The small molecule below binds the protein below.
Small molecule (SMILES): O=c1ccn([C@@H]2O[C@H](CO[P](=O)(O)O[C@H]3[C@@H](O)[C@H](n4ccc(=O)[nH]c4=O)O[C@@H]3CO[P](=O)(O)O[C@H]3[C@@H](O)[C@H](n4ccc(=O)[nH]c4=O)O[C@@H]3CO[P](=O)(O)O[C@H]3[C@@H](O)[C@H](n4ccc(=O)[nH]c4=O)O[C@@H]3COP(=O)=O)[C@@H](O)[C@H]2O)c(=O)[nH]1

Binding-site contacts:
Ligand atom P contacts residue ARG15 of chain 53.A at 3.1 Å.
Ligand atom O3' contacts residue ARG19 of chain 53.A at 3.6 Å (salt-bridge).
Ligand atom O5' contacts residue ARG19 of chain 53.A at 2.1 Å (salt-bridge).
Ligand atom N1 contacts residue ARG19 of chain 53.A at 3.9 Å.
Ligand atom N1 contacts residue A3 of chain 53.B at 4.3 Å.
Ligand atom O3' contacts residue ARG15 of chain 53.A at 3.1 Å (salt-bridge).
Ligand atom C1' contacts residue ARG19 of chain 53.A at 4.3 Å.
Ligand atom C5' contacts residue ARG15 of chain 53.A at 2.5 Å.
Ligand atom P contacts residue ARG19 of chain 53.A at 2.8 Å.
Ligand atom C5' contacts residue ARG19 of chain 53.A at 3.2 Å.
Ligand atom OP1 contacts residue LYS18 of chain 53.A at 3.7 Å.
Ligand atom C4 contacts residue A1 of chain 53.B at 3.4 Å.
Ligand atom C3' contacts residue ARG19 of chain 53.A at 3.4 Å.
Ligand atom C4' contacts residue ARG15 of chain 53.A at 3.3 Å.
Ligand atom OP1 contacts residue MET14 of chain 53.A at 3.8 Å.
Ligand atom O2 contacts residue A1 of chain 53.B at 2.7 Å (h-bond).
Ligand atom OP2 contacts residue ARG15 of chain 53.A at 2.5 Å.
Ligand atom O5' contacts residue ARG15 of chain 53.A at 3.6 Å.
Ligand atom C2 contacts residue A2 of chain 53.B at 3.9 Å.
Ligand atom C4 contacts residue ARG19 of chain 53.A at 3.9 Å.
Ligand atom O2 contacts residue A2 of chain 53.B at 3.7 Å.
Ligand atom OP2 contacts residue ARG19 of chain 53.A at 2.1 Å (salt-bridge).
Ligand atom O4 contacts residue A3 of chain 53.B at 2.8 Å (h-bond).
Ligand atom C2 contacts residue A3 of chain 53.B at 3.5 Å.
Ligand atom N3 contacts residue A2 of chain 53.B at 3.7 Å.
Ligand atom C4 contacts residue A3 of chain 53.B at 3.6 Å.
Ligand atom C2 contacts residue A1 of chain 53.B at 3.1 Å.
Ligand atom OP1 contacts residue ARG19 of chain 53.A at 4.1 Å.
Ligand atom C6 contacts residue ARG19 of chain 53.A at 2.7 Å.
Ligand atom O4 contacts residue A1 of chain 53.B at 3.0 Å (h-bond).
Ligand atom C5 contacts residue ARG19 of chain 53.A at 2.9 Å.
Ligand atom OP2 contacts residue ALA16 of chain 53.A at 4.1 Å.
Ligand atom N3 contacts residue A1 of chain 53.B at 2.7 Å (h-bond).
Ligand atom OP1 contacts residue ARG15 of chain 53.A at 2.5 Å.
Ligand atom C3' contacts residue ARG15 of chain 53.A at 3.8 Å.
Ligand atom C4' contacts residue ARG19 of chain 53.A at 3.7 Å.
Ligand atom O4' contacts residue ARG19 of chain 53.A at 3.9 Å.
Ligand atom C2' contacts residue ARG19 of chain 53.A at 3.6 Å.
Ligand atom O2 contacts residue A3 of chain 53.B at 3.2 Å.
Ligand atom N3 contacts residue A3 of chain 53.B at 2.8 Å (h-bond).

Sequence of chain 53.A:
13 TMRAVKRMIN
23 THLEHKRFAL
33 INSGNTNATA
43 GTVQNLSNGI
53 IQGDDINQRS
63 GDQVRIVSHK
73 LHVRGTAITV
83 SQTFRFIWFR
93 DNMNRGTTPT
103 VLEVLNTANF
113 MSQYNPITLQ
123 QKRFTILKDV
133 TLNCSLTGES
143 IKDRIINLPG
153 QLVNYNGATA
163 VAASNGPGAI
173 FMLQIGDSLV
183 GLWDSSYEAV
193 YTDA